This small molecule binds to this protein.
Small molecule (SMILES): CC(=O)N[C@@H]1[C@@H](O)[C@H](O)[C@@H](CO)O[C@H]1O

Binding-site contacts:
Ligand atom O7 contacts residue ASN100 of chain 1.G at 4.0 Å.
Ligand atom C8 contacts residue ASN100 of chain 1.G at 3.8 Å.
Ligand atom C3 contacts residue ASN100 of chain 1.G at 3.7 Å.
Ligand atom N2 contacts residue ASN100 of chain 1.G at 2.8 Å (h-bond).
Ligand atom C2 contacts residue ASN100 of chain 1.G at 2.4 Å.
Ligand atom C5 contacts residue ASN100 of chain 1.G at 3.6 Å.
Ligand atom C4 contacts residue ASN100 of chain 1.G at 4.2 Å.
Ligand atom O5 contacts residue SER102 of chain 1.G at 3.9 Å.
Ligand atom C1 contacts residue ASN100 of chain 1.G at 1.4 Å.
Ligand atom C1 contacts residue SER102 of chain 1.G at 4.3 Å.
Ligand atom C7 contacts residue ASN100 of chain 1.G at 3.4 Å.
Ligand atom O5 contacts residue ASN100 of chain 1.G at 2.4 Å (h-bond).

Sequence of chain 1.G:
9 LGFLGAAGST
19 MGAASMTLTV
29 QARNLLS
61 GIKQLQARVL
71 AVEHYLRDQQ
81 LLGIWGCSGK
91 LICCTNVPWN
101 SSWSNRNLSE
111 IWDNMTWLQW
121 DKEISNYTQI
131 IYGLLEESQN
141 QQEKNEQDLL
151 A